Sequence of chain 8.V:
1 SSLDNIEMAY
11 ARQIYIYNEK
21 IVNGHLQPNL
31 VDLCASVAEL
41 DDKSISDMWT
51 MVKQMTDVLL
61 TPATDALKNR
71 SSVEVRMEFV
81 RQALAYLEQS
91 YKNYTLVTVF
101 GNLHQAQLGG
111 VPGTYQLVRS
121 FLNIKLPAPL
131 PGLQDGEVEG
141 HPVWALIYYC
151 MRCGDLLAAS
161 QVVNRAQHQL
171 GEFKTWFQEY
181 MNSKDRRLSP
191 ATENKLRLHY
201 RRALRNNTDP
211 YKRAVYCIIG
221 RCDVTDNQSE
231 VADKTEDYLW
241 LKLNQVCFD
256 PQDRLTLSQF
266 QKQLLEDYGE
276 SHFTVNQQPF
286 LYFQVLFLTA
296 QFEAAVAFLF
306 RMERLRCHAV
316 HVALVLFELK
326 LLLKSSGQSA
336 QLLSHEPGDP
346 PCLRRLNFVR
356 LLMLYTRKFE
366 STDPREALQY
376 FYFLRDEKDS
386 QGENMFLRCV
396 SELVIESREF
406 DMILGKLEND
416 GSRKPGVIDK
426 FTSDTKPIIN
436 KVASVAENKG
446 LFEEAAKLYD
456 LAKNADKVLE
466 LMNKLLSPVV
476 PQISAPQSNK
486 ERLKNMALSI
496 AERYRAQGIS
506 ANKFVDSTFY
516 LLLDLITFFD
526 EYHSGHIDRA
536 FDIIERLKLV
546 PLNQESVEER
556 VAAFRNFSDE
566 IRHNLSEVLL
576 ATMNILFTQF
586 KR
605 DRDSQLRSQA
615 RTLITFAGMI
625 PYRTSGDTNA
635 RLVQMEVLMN

Binding-site contacts:
Ligand atom C contacts residue ASN281 of chain 8.V at 3.8 Å.
Ligand atom O contacts residue THR235 of chain 8.V at 3.1 Å (h-bond).
Ligand atom CD1 contacts residue TYR94 of chain 8.V at 3.5 Å (hydrophobic).
Ligand atom CG contacts residue ASP233 of chain 8.V at 3.0 Å.
Ligand atom O contacts residue ASN281 of chain 8.V at 2.6 Å (h-bond).
Ligand atom CG1 contacts residue TYR94 of chain 8.V at 3.8 Å (hydrophobic).
Ligand atom CG contacts residue LYS234 of chain 8.V at 3.3 Å.
Ligand atom CD1 contacts residue TYR91 of chain 8.V at 3.9 Å (hydrophobic).
Ligand atom N contacts residue THR235 of chain 8.V at 3.5 Å (h-bond).
Ligand atom O contacts residue ASN227 of chain 8.V at 3.6 Å.
Ligand atom CB contacts residue ASP233 of chain 8.V at 3.0 Å.
Ligand atom O contacts residue TYR94 of chain 8.V at 2.9 Å.
Ligand atom N contacts residue THR235 of chain 8.V at 3.9 Å.
Ligand atom O contacts residue HIS277 of chain 8.V at 3.4 Å.
Ligand atom C contacts residue THR235 of chain 8.V at 3.6 Å.
Ligand atom CA contacts residue THR235 of chain 8.V at 3.6 Å.
Ligand atom CG contacts residue HIS277 of chain 8.V at 3.8 Å.
Ligand atom CB contacts residue LEU286 of chain 8.V at 3.9 Å (hydrophobic).
Ligand atom C contacts residue TYR94 of chain 8.V at 4.0 Å (hydrophobic).
Ligand atom C contacts residue LEU286 of chain 8.V at 3.8 Å (hydrophobic).
Ligand atom CD contacts residue HIS277 of chain 8.V at 3.9 Å.
Ligand atom CG2 contacts residue LEU286 of chain 8.V at 3.7 Å (hydrophobic).
Ligand atom CG2 contacts residue PHE278 of chain 8.V at 3.7 Å (hydrophobic).
Ligand atom N contacts residue ASN227 of chain 8.V at 3.0 Å (h-bond).
Ligand atom O contacts residue LEU286 of chain 8.V at 3.2 Å.
Ligand atom CG1 contacts residue VAL280 of chain 8.V at 4.0 Å (hydrophobic).
Ligand atom CD contacts residue TYR273 of chain 8.V at 3.3 Å (hydrophobic).
Ligand atom CG contacts residue TYR273 of chain 8.V at 3.6 Å (hydrophobic).
Ligand atom O contacts residue LYS234 of chain 8.V at 3.6 Å.
Ligand atom CG2 contacts residue GLU236 of chain 8.V at 3.3 Å.
Ligand atom CG2 contacts residue ASN281 of chain 8.V at 3.6 Å.
Ligand atom C contacts residue THR235 of chain 8.V at 3.6 Å.
Ligand atom O contacts residue THR235 of chain 8.V at 3.0 Å (h-bond).
Ligand atom N contacts residue TYR273 of chain 8.V at 3.9 Å.
Ligand atom CA contacts residue ASN227 of chain 8.V at 3.7 Å.
Ligand atom C contacts residue THR235 of chain 8.V at 3.6 Å.
Ligand atom CB contacts residue TYR238 of chain 8.V at 3.6 Å (hydrophobic).
Ligand atom CB contacts residue HIS277 of chain 8.V at 3.7 Å.
Ligand atom C contacts residue ASN227 of chain 8.V at 3.5 Å.
Ligand atom CG2 contacts residue HIS277 of chain 8.V at 3.3 Å.

This small molecule binds to this protein.
Small molecule (SMILES): CC[C@H](C)[C@H](NC(=O)[C@H](CO)NC(=O)[C@H](CCCN=C(N)N)NC(=O)[C@@H](NC(=O)[C@@H]1CCCN1C(=O)[C@@H]1CCCN1C(=O)[C@H](C)N)C(C)C)C(=O)N[C@H](C=O)Cc1ccc(O)cc1